Sequence of chain 1.F:
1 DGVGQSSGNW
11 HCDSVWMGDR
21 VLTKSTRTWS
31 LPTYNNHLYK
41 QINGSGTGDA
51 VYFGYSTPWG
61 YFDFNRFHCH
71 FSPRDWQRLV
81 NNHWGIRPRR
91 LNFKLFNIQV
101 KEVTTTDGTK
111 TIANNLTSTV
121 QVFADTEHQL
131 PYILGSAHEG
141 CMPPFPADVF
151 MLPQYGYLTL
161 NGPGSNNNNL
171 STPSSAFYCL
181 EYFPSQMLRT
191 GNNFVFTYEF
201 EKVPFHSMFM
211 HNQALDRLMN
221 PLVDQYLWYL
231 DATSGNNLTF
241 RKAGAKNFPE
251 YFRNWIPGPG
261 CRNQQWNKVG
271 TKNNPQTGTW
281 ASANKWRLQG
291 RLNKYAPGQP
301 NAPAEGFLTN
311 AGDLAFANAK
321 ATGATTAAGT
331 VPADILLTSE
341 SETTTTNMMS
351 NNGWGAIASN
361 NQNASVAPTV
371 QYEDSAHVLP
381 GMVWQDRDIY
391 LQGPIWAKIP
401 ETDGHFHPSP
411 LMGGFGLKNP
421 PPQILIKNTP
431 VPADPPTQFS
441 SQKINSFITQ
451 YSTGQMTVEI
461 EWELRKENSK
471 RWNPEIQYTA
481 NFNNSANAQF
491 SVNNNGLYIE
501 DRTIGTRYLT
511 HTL

Binding-site contacts:
Ligand atom C8 contacts residue HIS407 of chain 1.Q at 3.4 Å.
Ligand atom C1' contacts residue PRO408 of chain 1.Q at 3.9 Å (hydrophobic).
Ligand atom C5 contacts residue PRO408 of chain 1.Q at 4.2 Å (hydrophobic).
Ligand atom C8 contacts residue PRO408 of chain 1.Q at 4.4 Å (hydrophobic).
Ligand atom C6 contacts residue SER409 of chain 1.Q at 3.8 Å.
Ligand atom C6 contacts residue PRO408 of chain 1.Q at 3.8 Å (hydrophobic).
Ligand atom N6 contacts residue SER409 of chain 1.Q at 3.3 Å (h-bond).
Ligand atom C5 contacts residue PRO204 of chain 1.Q at 4.1 Å (hydrophobic).
Ligand atom O2P contacts residue HIS407 of chain 1.Q at 4.1 Å.
Ligand atom O2P contacts residue ASP403 of chain 1.F at 3.9 Å.
Ligand atom N7 contacts residue HIS407 of chain 1.Q at 3.8 Å.
Ligand atom C8 contacts residue SER409 of chain 1.Q at 4.2 Å.
Ligand atom O1P contacts residue HIS405 of chain 1.F at 3.9 Å.
Ligand atom N6 contacts residue GLY416 of chain 1.Q at 3.7 Å.
Ligand atom N7 contacts residue SER409 of chain 1.Q at 3.2 Å (h-bond).
Ligand atom O2P contacts residue GLY404 of chain 1.F at 4.2 Å.
Ligand atom C6 contacts residue GLY416 of chain 1.Q at 4.2 Å.
Ligand atom C4 contacts residue PRO408 of chain 1.Q at 3.9 Å (hydrophobic).
Ligand atom N9 contacts residue PRO408 of chain 1.Q at 3.8 Å.
Ligand atom C2 contacts residue PRO408 of chain 1.Q at 4.0 Å (hydrophobic).
Ligand atom N1 contacts residue PRO408 of chain 1.Q at 3.8 Å.
Ligand atom N9 contacts residue HIS407 of chain 1.Q at 4.4 Å.
Ligand atom C2' contacts residue HIS407 of chain 1.Q at 4.0 Å.
Ligand atom C2 contacts residue ILE399 of chain 1.Q at 4.3 Å (hydrophobic).
Ligand atom C2 contacts residue GLY416 of chain 1.Q at 3.6 Å.
Ligand atom N7 contacts residue PRO204 of chain 1.Q at 4.1 Å.
Ligand atom N3 contacts residue PRO408 of chain 1.Q at 3.6 Å.
Ligand atom N6 contacts residue PHE415 of chain 1.Q at 4.4 Å.
Ligand atom N6 contacts residue PRO408 of chain 1.Q at 4.0 Å.
Ligand atom N1 contacts residue GLY416 of chain 1.Q at 3.1 Å (h-bond).
Ligand atom N6 contacts residue GLY414 of chain 1.Q at 4.4 Å.
Ligand atom C5 contacts residue SER409 of chain 1.Q at 3.7 Å.
Ligand atom C2' contacts residue PRO408 of chain 1.Q at 4.3 Å (hydrophobic).
Ligand atom N6 contacts residue PRO204 of chain 1.Q at 4.4 Å.
Ligand atom C6 contacts residue PRO204 of chain 1.Q at 4.3 Å (hydrophobic).

A small-molecule ligand and the protein it binds are described below.
Small molecule (SMILES): Nc1ncnc2c1ncn2[C@H]1C[C@H](O)[C@@H](COP(=O)(O)O)O1

Sequence of chain 1.Q:
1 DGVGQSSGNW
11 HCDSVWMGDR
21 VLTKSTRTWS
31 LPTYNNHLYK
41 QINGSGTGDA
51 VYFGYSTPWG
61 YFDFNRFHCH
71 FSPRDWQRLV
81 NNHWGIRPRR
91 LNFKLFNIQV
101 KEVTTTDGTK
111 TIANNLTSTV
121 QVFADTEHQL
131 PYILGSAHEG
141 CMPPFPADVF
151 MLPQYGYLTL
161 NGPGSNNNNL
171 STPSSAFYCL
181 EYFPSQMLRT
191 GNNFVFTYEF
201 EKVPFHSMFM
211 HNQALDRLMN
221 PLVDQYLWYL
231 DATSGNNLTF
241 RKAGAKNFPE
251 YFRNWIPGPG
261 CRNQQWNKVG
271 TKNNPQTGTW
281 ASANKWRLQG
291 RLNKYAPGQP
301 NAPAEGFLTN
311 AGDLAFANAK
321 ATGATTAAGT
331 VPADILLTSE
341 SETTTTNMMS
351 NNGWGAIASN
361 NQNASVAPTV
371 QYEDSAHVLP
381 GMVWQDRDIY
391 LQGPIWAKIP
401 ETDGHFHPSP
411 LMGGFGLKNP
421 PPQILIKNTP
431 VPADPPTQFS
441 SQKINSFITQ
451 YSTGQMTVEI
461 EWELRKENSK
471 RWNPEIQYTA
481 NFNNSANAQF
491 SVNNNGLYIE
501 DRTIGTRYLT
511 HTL